Binding-site contacts:
Ligand atom CD1 contacts residue GLY27 of chain 1.C at 3.3 Å.
Ligand atom N1 contacts residue GLY48 of chain 1.C at 3.2 Å (h-bond).
Ligand atom CM contacts residue ASN25 of chain 1.D at 3.6 Å.
Ligand atom CB contacts residue GLY48 of chain 1.C at 3.3 Å.
Ligand atom C4 contacts residue ARG8 of chain 1.D at 3.5 Å.
Ligand atom C31 contacts residue GLY48 of chain 1.D at 3.4 Å.
Ligand atom O2 contacts residue GLY27 of chain 1.C at 3.6 Å (h-bond).
Ligand atom O contacts residue ASP29 of chain 1.C at 3.1 Å (salt-bridge).
Ligand atom ND2 contacts residue ASP30 of chain 1.C at 3.2 Å (salt-bridge).
Ligand atom CG1 contacts residue ILE84 of chain 1.D at 3.4 Å (hydrophobic).
Ligand atom CE2 contacts residue ILE50 of chain 1.C at 3.5 Å (hydrophobic).
Ligand atom CB1 contacts residue ASN25 of chain 1.D at 3.2 Å.
Ligand atom C9 contacts residue ASN25 of chain 1.D at 3.5 Å.
Ligand atom O1 contacts residue GLY49 of chain 1.C at 3.6 Å.
Ligand atom C51 contacts residue PRO81 of chain 1.C at 3.5 Å (hydrophobic).
Ligand atom O contacts residue ALA28 of chain 1.C at 3.6 Å.
Ligand atom C9 contacts residue ASN25 of chain 1.C at 3.3 Å.
Ligand atom O contacts residue GLY27 of chain 1.C at 3.5 Å (h-bond).
Ligand atom C11 contacts residue ILE50 of chain 1.C at 3.7 Å (hydrophobic).
Ligand atom ND2 contacts residue GLY48 of chain 1.C at 3.5 Å (h-bond).
Ligand atom C51 contacts residue ILE50 of chain 1.D at 3.7 Å (hydrophobic).
Ligand atom CE2 contacts residue GLY49 of chain 1.C at 3.7 Å.
Ligand atom O2 contacts residue ASN25 of chain 1.C at 2.8 Å (h-bond).
Ligand atom CD2 contacts residue ILE50 of chain 1.C at 3.7 Å (hydrophobic).
Ligand atom OD1 contacts residue ASP30 of chain 1.C at 3.0 Å (salt-bridge).
Ligand atom OD1 contacts residue ALA28 of chain 1.C at 3.6 Å.
Ligand atom N contacts residue GLY48 of chain 1.C at 2.9 Å (h-bond).
Ligand atom C6 contacts residue PRO81 of chain 1.D at 3.6 Å (hydrophobic).
Ligand atom C61 contacts residue THR80 of chain 1.C at 3.3 Å.
Ligand atom C11 contacts residue GLY48 of chain 1.D at 3.6 Å.
Ligand atom C3 contacts residue ARG8 of chain 1.D at 3.7 Å.
Ligand atom CA contacts residue GLY48 of chain 1.C at 3.6 Å.
Ligand atom CD2 contacts residue ILE84 of chain 1.D at 3.4 Å (hydrophobic).
Ligand atom N2 contacts residue GLY27 of chain 1.C at 3.1 Å (h-bond).
Ligand atom C7 contacts residue PRO81 of chain 1.D at 3.6 Å (hydrophobic).
Ligand atom O2 contacts residue ASN25 of chain 1.D at 2.7 Å (h-bond).
Ligand atom C41 contacts residue PRO81 of chain 1.C at 3.6 Å (hydrophobic).
Ligand atom C61 contacts residue ILE50 of chain 1.D at 3.6 Å (hydrophobic).
Ligand atom C22 contacts residue ILE50 of chain 1.C at 3.6 Å (hydrophobic).
Ligand atom OD1 contacts residue ASP29 of chain 1.C at 3.4 Å (salt-bridge).

Sequence of chain 1.C:
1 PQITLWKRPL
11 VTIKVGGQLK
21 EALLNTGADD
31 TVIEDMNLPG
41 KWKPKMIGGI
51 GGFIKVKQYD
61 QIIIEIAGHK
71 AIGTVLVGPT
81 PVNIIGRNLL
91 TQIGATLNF

This protein binds this small molecule.
Small molecule (SMILES): CC(C)(C)NC(=O)[C@@H]1C[C@@H]2CCCC[C@@H]2CN1C[C@@H](O)[C@H](Cc1ccccc1)NC(=O)[C@H](CC(N)=O)NC(=O)c1ccc2ccccc2n1

Sequence of chain 1.D:
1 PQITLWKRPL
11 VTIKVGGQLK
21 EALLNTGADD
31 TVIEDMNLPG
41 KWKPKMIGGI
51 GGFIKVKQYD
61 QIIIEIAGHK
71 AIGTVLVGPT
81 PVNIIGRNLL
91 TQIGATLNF